Sequence of chain 1.A:
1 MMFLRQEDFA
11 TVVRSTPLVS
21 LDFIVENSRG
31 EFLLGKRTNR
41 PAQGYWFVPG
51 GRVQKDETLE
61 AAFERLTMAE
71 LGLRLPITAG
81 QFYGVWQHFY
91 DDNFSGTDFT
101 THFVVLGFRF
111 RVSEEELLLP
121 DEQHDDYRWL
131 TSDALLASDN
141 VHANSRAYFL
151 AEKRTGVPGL

This small molecule binds to this protein.
Small molecule (SMILES): Nc1nc2c(ncn2[C@@H]2O[C@H](CO[P](=O)(O)O[P](=O)(O)O[C@H]3O[C@H](CO)[C@@H](O)[C@H](O)[C@@H]3O)[C@@H](O)[C@H]2O)c(=O)[nH]1

Binding-site contacts:
Ligand atom N2 contacts residue LEU4 of chain 1.A at 2.9 Å (h-bond).
Ligand atom C6 contacts residue LEU4 of chain 1.A at 3.6 Å (hydrophobic).
Ligand atom C4 contacts residue PHE9 of chain 1.A at 3.4 Å (hydrophobic).
Ligand atom O21 contacts residue GLY50 of chain 1.A at 3.3 Å.
Ligand atom O2' contacts residue PHE9 of chain 1.A at 3.5 Å.
Ligand atom N1 contacts residue PHE3 of chain 1.A at 3.6 Å.
Ligand atom O6A contacts residue ARG37 of chain 1.A at 3.5 Å.
Ligand atom O2B contacts residue MG1 of chain 1.D at 2.6 Å.
Ligand atom O31 contacts residue ASP22 of chain 1.A at 2.9 Å (salt-bridge).
Ligand atom C2 contacts residue PHE9 of chain 1.A at 3.6 Å (hydrophobic).
Ligand atom O2A contacts residue GLU70 of chain 1.A at 3.4 Å (salt-bridge).
Ligand atom C31 contacts residue SER20 of chain 1.A at 3.6 Å.
Ligand atom N2 contacts residue PHE3 of chain 1.A at 3.6 Å.
Ligand atom O6 contacts residue LEU4 of chain 1.A at 2.9 Å (h-bond).
Ligand atom N3 contacts residue PHE9 of chain 1.A at 3.5 Å.
Ligand atom C2 contacts residue PHE3 of chain 1.A at 3.3 Å (hydrophobic).
Ligand atom O2B contacts residue ARG37 of chain 1.A at 2.8 Å (salt-bridge).
Ligand atom O2A contacts residue GLY50 of chain 1.A at 3.3 Å (h-bond).
Ligand atom C11 contacts residue GLY50 of chain 1.A at 3.6 Å.
Ligand atom O41 contacts residue HIS88 of chain 1.A at 2.8 Å (h-bond).
Ligand atom O31 contacts residue SER20 of chain 1.A at 2.7 Å (h-bond).
Ligand atom O1B contacts residue PHE103 of chain 1.A at 3.6 Å.
Ligand atom N3 contacts residue PHE3 of chain 1.A at 3.5 Å.
Ligand atom O2A contacts residue MG1 of chain 1.D at 2.2 Å.
Ligand atom O1A contacts residue ARG52 of chain 1.A at 3.1 Å (salt-bridge).
Ligand atom O3A contacts residue GLY51 of chain 1.A at 3.5 Å.
Ligand atom C31 contacts residue ASP22 of chain 1.A at 3.6 Å.
Ligand atom N9 contacts residue PHE9 of chain 1.A at 3.6 Å.
Ligand atom C21 contacts residue ASP22 of chain 1.A at 3.4 Å.
Ligand atom N7 contacts residue ARG52 of chain 1.A at 3.0 Å (salt-bridge).
Ligand atom O41 contacts residue TYR90 of chain 1.A at 2.7 Å (h-bond).
Ligand atom O31 contacts residue HIS88 of chain 1.A at 3.5 Å (h-bond).
Ligand atom O21 contacts residue ASP22 of chain 1.A at 2.5 Å (salt-bridge).
Ligand atom O2A contacts residue GLY51 of chain 1.A at 3.5 Å.
Ligand atom N1 contacts residue LEU4 of chain 1.A at 2.7 Å (h-bond).
Ligand atom PA contacts residue MG1 of chain 1.D at 3.5 Å.
Ligand atom O3A contacts residue ARG52 of chain 1.A at 3.5 Å (salt-bridge).
Ligand atom O6 contacts residue ARG52 of chain 1.A at 2.9 Å (salt-bridge).
Ligand atom C61 contacts residue TYR90 of chain 1.A at 3.3 Å (hydrophobic).
Ligand atom C2 contacts residue LEU4 of chain 1.A at 3.2 Å (hydrophobic).